Sequence of chain 2.A:
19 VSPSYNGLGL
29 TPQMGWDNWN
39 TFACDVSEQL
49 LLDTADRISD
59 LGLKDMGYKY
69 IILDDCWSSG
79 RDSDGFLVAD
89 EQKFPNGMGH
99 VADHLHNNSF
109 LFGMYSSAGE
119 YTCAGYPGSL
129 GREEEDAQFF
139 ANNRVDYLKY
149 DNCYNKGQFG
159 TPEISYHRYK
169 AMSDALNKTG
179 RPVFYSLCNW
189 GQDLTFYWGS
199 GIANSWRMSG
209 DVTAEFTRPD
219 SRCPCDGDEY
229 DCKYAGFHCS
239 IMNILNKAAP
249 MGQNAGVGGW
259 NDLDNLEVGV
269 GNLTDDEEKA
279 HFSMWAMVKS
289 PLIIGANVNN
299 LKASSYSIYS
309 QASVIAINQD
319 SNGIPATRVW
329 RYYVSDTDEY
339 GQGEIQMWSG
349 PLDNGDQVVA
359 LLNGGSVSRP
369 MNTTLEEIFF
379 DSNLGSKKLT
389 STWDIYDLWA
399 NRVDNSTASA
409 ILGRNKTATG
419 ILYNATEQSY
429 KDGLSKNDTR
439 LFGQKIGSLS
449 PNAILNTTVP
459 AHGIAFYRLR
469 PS

Binding-site contacts:
Ligand atom C5 contacts residue ASN422 of chain 2.A at 3.7 Å.
Ligand atom O7 contacts residue SER107 of chain 2.A at 3.7 Å.
Ligand atom O7 contacts residue ASN422 of chain 2.A at 3.5 Å (h-bond).
Ligand atom C7 contacts residue THR417 of chain 2.A at 4.4 Å.
Ligand atom C7 contacts residue ASN422 of chain 2.A at 3.2 Å.
Ligand atom O5 contacts residue ASP63 of chain 2.A at 4.4 Å.
Ligand atom O5 contacts residue GLU425 of chain 2.A at 3.6 Å.
Ligand atom O4 contacts residue ASP63 of chain 2.A at 4.3 Å.
Ligand atom C4 contacts residue ASP63 of chain 2.A at 4.4 Å.
Ligand atom C1 contacts residue THR424 of chain 2.A at 4.4 Å.
Ligand atom C4 contacts residue ASN422 of chain 2.A at 4.3 Å.
Ligand atom C7 contacts residue ASP63 of chain 2.A at 4.2 Å.
Ligand atom C1 contacts residue ASP63 of chain 2.A at 3.7 Å.
Ligand atom N2 contacts residue ASP63 of chain 2.A at 3.2 Å (salt-bridge).
Ligand atom C3 contacts residue ASN422 of chain 2.A at 3.8 Å.
Ligand atom C2 contacts residue ASP63 of chain 2.A at 3.9 Å.
Ligand atom C6 contacts residue GLU425 of chain 2.A at 4.4 Å.
Ligand atom C8 contacts residue THR424 of chain 2.A at 4.0 Å.
Ligand atom O5 contacts residue ASN422 of chain 2.A at 2.4 Å (h-bond).
Ligand atom C3 contacts residue ASP63 of chain 2.A at 3.8 Å.
Ligand atom C1 contacts residue ASN422 of chain 2.A at 1.4 Å.
Ligand atom O6 contacts residue GLU425 of chain 2.A at 3.7 Å.
Ligand atom O5 contacts residue THR424 of chain 2.A at 4.4 Å.
Ligand atom C8 contacts residue ASN422 of chain 2.A at 4.2 Å.
Ligand atom C5 contacts residue THR424 of chain 2.A at 4.1 Å.
Ligand atom O7 contacts residue THR417 of chain 2.A at 3.4 Å.
Ligand atom C8 contacts residue GLY60 of chain 2.A at 4.5 Å.
Ligand atom C2 contacts residue ASN422 of chain 2.A at 2.4 Å.
Ligand atom C1 contacts residue GLU425 of chain 2.A at 4.3 Å.
Ligand atom O6 contacts residue THR424 of chain 2.A at 3.8 Å.
Ligand atom C7 contacts residue THR424 of chain 2.A at 4.0 Å.
Ligand atom C5 contacts residue ASP63 of chain 2.A at 4.2 Å.
Ligand atom C8 contacts residue THR417 of chain 2.A at 4.1 Å.
Ligand atom C5 contacts residue GLU425 of chain 2.A at 4.4 Å.
Ligand atom C8 contacts residue ASP63 of chain 2.A at 4.2 Å.
Ligand atom O3 contacts residue SER107 of chain 2.A at 4.1 Å.
Ligand atom N2 contacts residue ASN422 of chain 2.A at 2.9 Å (h-bond).
Ligand atom O7 contacts residue THR424 of chain 2.A at 3.6 Å.

The small molecule below binds the protein below.
Small molecule (SMILES): CC(=O)N[C@H]1[C@H](O[C@H]2[C@H](O)[C@@H](NC(C)=O)CO[C@@H]2CO)O[C@H](CO)[C@@H](O)[C@@H]1O